Binding-site contacts:
Ligand atom O1 contacts residue LYS186 of chain 1.H at 3.6 Å (salt-bridge).
Ligand atom C1 contacts residue GLU188 of chain 1.H at 3.7 Å.
Ligand atom C2 contacts residue ARG210 of chain 1.H at 4.5 Å.
Ligand atom O3 contacts residue LYS186 of chain 1.H at 2.8 Å (salt-bridge).
Ligand atom O4 contacts residue GLU188 of chain 1.H at 3.0 Å (salt-bridge).
Ligand atom O1 contacts residue MG1 of chain 1.SA at 4.1 Å.
Ligand atom O4 contacts residue GLY211 of chain 1.H at 3.6 Å.
Ligand atom C1 contacts residue MG1 of chain 1.SA at 2.9 Å.
Ligand atom C1 contacts residue THR244 of chain 1.H at 4.1 Å.
Ligand atom O2 contacts residue ASP212 of chain 1.H at 4.0 Å.
Ligand atom O2 contacts residue MG1 of chain 1.SA at 4.2 Å.
Ligand atom C2 contacts residue GLY211 of chain 1.H at 3.8 Å.
Ligand atom O4 contacts residue ALA209 of chain 1.H at 3.9 Å.
Ligand atom O1 contacts residue ARG87 of chain 1.H at 4.0 Å.
Ligand atom O1 contacts residue THR244 of chain 1.H at 3.7 Å.
Ligand atom O2 contacts residue ARG210 of chain 1.H at 3.6 Å (salt-bridge).
Ligand atom O2 contacts residue GLY211 of chain 1.H at 2.9 Å (h-bond).
Ligand atom O4 contacts residue MG1 of chain 1.SA at 2.3 Å.
Ligand atom O1 contacts residue MET276 of chain 1.H at 4.2 Å.
Ligand atom O2 contacts residue THR244 of chain 1.H at 2.5 Å (h-bond).
Ligand atom O3 contacts residue MG1 of chain 1.SA at 2.1 Å.
Ligand atom O3 contacts residue ALA209 of chain 1.H at 4.2 Å.
Ligand atom C2 contacts residue ALA209 of chain 1.H at 3.5 Å (hydrophobic).
Ligand atom C2 contacts residue MG1 of chain 1.SA at 3.0 Å.
Ligand atom O1 contacts residue ALA209 of chain 1.H at 4.2 Å.
Ligand atom O4 contacts residue ASP212 of chain 1.H at 2.9 Å (salt-bridge).
Ligand atom O3 contacts residue ASP212 of chain 1.H at 4.0 Å.
Ligand atom O2 contacts residue ALA209 of chain 1.H at 3.4 Å.
Ligand atom O1 contacts residue MET207 of chain 1.H at 4.1 Å.
Ligand atom C2 contacts residue ASP212 of chain 1.H at 3.8 Å.
Ligand atom O3 contacts residue GLU188 of chain 1.H at 3.1 Å (salt-bridge).
Ligand atom C2 contacts residue GLU188 of chain 1.H at 3.6 Å.
Ligand atom C2 contacts residue THR244 of chain 1.H at 3.6 Å.
Ligand atom C1 contacts residue LYS186 of chain 1.H at 3.5 Å.
Ligand atom C1 contacts residue ALA209 of chain 1.H at 3.8 Å (hydrophobic).

A small-molecule ligand and the protein it binds are described below.
Small molecule (SMILES): O=C([O-])C(=O)[O-]

Sequence of chain 1.H:
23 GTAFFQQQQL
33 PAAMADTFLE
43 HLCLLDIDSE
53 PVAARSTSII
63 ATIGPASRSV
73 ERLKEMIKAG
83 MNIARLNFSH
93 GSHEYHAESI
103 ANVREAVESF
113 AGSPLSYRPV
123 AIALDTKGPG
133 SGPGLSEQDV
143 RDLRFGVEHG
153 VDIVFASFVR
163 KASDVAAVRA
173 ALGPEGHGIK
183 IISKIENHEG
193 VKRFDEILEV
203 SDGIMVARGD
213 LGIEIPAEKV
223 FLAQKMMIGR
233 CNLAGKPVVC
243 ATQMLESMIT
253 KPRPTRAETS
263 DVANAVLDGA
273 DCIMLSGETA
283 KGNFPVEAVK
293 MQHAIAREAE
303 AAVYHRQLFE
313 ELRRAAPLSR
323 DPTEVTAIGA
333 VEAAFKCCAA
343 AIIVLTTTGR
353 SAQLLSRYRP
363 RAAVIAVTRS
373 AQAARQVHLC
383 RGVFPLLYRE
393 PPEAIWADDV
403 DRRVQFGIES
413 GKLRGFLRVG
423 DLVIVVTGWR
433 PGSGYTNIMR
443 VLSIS